This small molecule binds to this protein.
Small molecule (SMILES): CC(=O)N[C@@H]1[C@@H](O)[C@H](O)[C@@H](CO)O[C@H]1O

Sequence of chain 1.A:
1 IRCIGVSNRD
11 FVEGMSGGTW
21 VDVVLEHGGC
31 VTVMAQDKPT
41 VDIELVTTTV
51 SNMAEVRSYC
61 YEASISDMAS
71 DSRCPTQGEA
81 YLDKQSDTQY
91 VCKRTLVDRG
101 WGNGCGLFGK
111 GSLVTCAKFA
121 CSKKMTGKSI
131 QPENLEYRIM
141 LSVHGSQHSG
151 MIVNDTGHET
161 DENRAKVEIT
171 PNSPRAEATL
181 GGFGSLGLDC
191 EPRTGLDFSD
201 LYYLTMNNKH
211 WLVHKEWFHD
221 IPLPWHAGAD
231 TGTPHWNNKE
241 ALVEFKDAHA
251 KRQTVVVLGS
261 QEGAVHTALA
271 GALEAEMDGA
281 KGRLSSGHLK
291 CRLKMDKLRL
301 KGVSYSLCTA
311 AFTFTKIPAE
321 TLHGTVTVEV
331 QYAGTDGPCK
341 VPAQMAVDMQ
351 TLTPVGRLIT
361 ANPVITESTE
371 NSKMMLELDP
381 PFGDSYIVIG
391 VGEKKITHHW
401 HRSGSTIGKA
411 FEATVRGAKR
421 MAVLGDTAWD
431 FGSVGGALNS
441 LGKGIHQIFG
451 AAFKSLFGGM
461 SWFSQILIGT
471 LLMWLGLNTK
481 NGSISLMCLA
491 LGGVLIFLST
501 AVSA

Binding-site contacts:
Ligand atom C6 contacts residue MET151 of chain 1.A at 4.0 Å (hydrophobic).
Ligand atom O5 contacts residue MET151 of chain 1.A at 3.9 Å.
Ligand atom C3 contacts residue THR156 of chain 1.A at 4.5 Å.
Ligand atom C5 contacts residue THR156 of chain 1.A at 4.1 Å.
Ligand atom N2 contacts residue ASN154 of chain 1.A at 2.9 Å (h-bond).
Ligand atom C2 contacts residue THR156 of chain 1.A at 4.2 Å.
Ligand atom O7 contacts residue ASN154 of chain 1.A at 4.3 Å.
Ligand atom N2 contacts residue THR156 of chain 1.A at 4.3 Å.
Ligand atom C2 contacts residue ASN154 of chain 1.A at 2.5 Å.
Ligand atom C1 contacts residue THR156 of chain 1.A at 3.2 Å.
Ligand atom O6 contacts residue MET151 of chain 1.A at 4.0 Å.
Ligand atom C4 contacts residue ASN154 of chain 1.A at 4.3 Å.
Ligand atom C5 contacts residue ASN154 of chain 1.A at 3.7 Å.
Ligand atom C3 contacts residue ASN154 of chain 1.A at 3.8 Å.
Ligand atom C7 contacts residue ASN154 of chain 1.A at 3.3 Å.
Ligand atom O5 contacts residue THR156 of chain 1.A at 3.9 Å.
Ligand atom O5 contacts residue ASN154 of chain 1.A at 2.3 Å (h-bond).
Ligand atom C1 contacts residue ASN154 of chain 1.A at 1.4 Å.
Ligand atom C8 contacts residue ASN154 of chain 1.A at 2.8 Å.